A protein and the small-molecule ligand that binds it are described below.
Small molecule (SMILES): O=C1NC=C[C@H](O)N1

Sequence of chain 1.B:
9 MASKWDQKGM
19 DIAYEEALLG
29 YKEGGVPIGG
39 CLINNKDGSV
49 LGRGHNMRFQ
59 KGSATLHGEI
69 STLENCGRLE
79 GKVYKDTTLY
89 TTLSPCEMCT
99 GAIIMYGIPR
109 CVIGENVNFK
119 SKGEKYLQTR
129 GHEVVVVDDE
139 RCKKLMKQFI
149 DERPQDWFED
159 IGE

Binding-site contacts:
Ligand atom O2 contacts residue ASP158 of chain 1.B at 3.8 Å.
Ligand atom N3 contacts residue ILE36 of chain 1.B at 3.8 Å.
Ligand atom C2 contacts residue ZN1 of chain 1.E at 4.2 Å.
Ligand atom C2 contacts residue GLU67 of chain 1.B at 3.8 Å.
Ligand atom O2 contacts residue ILE36 of chain 1.B at 3.8 Å.
Ligand atom C6 contacts residue ZN1 of chain 1.E at 4.1 Å.
Ligand atom O2 contacts residue GLU67 of chain 1.B at 4.0 Å.
Ligand atom O2 contacts residue ASN54 of chain 1.B at 3.2 Å (h-bond).
Ligand atom C2 contacts residue ASN54 of chain 1.B at 4.0 Å.
Ligand atom C6 contacts residue ASP158 of chain 1.B at 3.2 Å.
Ligand atom O4 contacts residue CYS94 of chain 1.B at 2.9 Å (h-bond).
Ligand atom O4 contacts residue CYS97 of chain 1.B at 3.5 Å (h-bond).
Ligand atom C6 contacts residue ILE36 of chain 1.B at 4.2 Å (hydrophobic).
Ligand atom O4 contacts residue GLU67 of chain 1.B at 2.7 Å (salt-bridge).
Ligand atom O2 contacts residue GLY66 of chain 1.B at 2.9 Å (h-bond).
Ligand atom N1 contacts residue ILE36 of chain 1.B at 3.7 Å.
Ligand atom C2 contacts residue HIS65 of chain 1.B at 3.4 Å.
Ligand atom C4 contacts residue HIS65 of chain 1.B at 4.0 Å.
Ligand atom O4 contacts residue HIS65 of chain 1.B at 3.7 Å.
Ligand atom C2 contacts residue ILE36 of chain 1.B at 3.5 Å (hydrophobic).
Ligand atom C5 contacts residue HIS65 of chain 1.B at 3.8 Å.
Ligand atom C6 contacts residue HIS65 of chain 1.B at 3.4 Å.
Ligand atom C5 contacts residue CYS94 of chain 1.B at 4.0 Å (hydrophobic).
Ligand atom C2 contacts residue ASP158 of chain 1.B at 3.6 Å.
Ligand atom C2 contacts residue GLY66 of chain 1.B at 3.8 Å.
Ligand atom C6 contacts residue TRP155 of chain 1.B at 4.0 Å (hydrophobic).
Ligand atom O4 contacts residue PRO93 of chain 1.B at 3.7 Å.
Ligand atom N3 contacts residue HIS65 of chain 1.B at 3.8 Å.
Ligand atom N1 contacts residue HIS65 of chain 1.B at 3.4 Å (h-bond).
Ligand atom O2 contacts residue HIS65 of chain 1.B at 3.4 Å.
Ligand atom C6 contacts residue ILE159 of chain 1.B at 4.1 Å (hydrophobic).
Ligand atom C4 contacts residue GLU67 of chain 1.B at 3.4 Å.
Ligand atom C5 contacts residue ZN1 of chain 1.E at 3.6 Å.
Ligand atom N3 contacts residue GLY66 of chain 1.B at 4.1 Å.
Ligand atom C4 contacts residue ZN1 of chain 1.E at 3.3 Å.
Ligand atom N3 contacts residue ZN1 of chain 1.E at 3.7 Å.
Ligand atom N1 contacts residue ASP158 of chain 1.B at 2.6 Å (salt-bridge).
Ligand atom N3 contacts residue GLU67 of chain 1.B at 2.9 Å (salt-bridge).
Ligand atom O4 contacts residue ZN1 of chain 1.E at 2.2 Å.
Ligand atom N1 contacts residue ASN54 of chain 1.B at 4.0 Å.